Sequence of chain 1.C:
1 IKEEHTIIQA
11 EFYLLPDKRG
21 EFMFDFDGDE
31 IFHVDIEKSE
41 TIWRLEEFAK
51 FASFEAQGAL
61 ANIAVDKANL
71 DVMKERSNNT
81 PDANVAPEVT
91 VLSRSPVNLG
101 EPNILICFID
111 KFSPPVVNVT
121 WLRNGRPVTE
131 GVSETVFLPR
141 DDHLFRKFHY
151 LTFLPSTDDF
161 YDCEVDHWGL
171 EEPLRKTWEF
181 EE

Binding-site contacts:
Ligand atom C3 contacts residue ASN118 of chain 1.C at 3.8 Å.
Ligand atom C8 contacts residue TRP168 of chain 1.C at 3.5 Å (hydrophobic).
Ligand atom C4 contacts residue ASN118 of chain 1.C at 4.0 Å.
Ligand atom C2 contacts residue ASP166 of chain 1.C at 3.5 Å.
Ligand atom C8 contacts residue VAL116 of chain 1.C at 3.4 Å (hydrophobic).
Ligand atom C1 contacts residue ASP166 of chain 1.C at 3.8 Å.
Ligand atom O6 contacts residue ASN118 of chain 1.C at 3.4 Å (h-bond).
Ligand atom O7 contacts residue HIS167 of chain 1.C at 3.5 Å (h-bond).
Ligand atom C8 contacts residue HIS167 of chain 1.C at 4.2 Å.
Ligand atom C7 contacts residue ASN118 of chain 1.C at 2.9 Å.
Ligand atom C1 contacts residue ASN118 of chain 1.C at 1.5 Å.
Ligand atom C7 contacts residue VAL117 of chain 1.C at 4.4 Å (hydrophobic).
Ligand atom C8 contacts residue VAL117 of chain 1.C at 4.0 Å (hydrophobic).
Ligand atom O7 contacts residue VAL117 of chain 1.C at 4.3 Å.
Ligand atom C6 contacts residue ASN118 of chain 1.C at 4.1 Å.
Ligand atom C7 contacts residue HIS167 of chain 1.C at 4.3 Å.
Ligand atom O7 contacts residue ASP166 of chain 1.C at 2.8 Å (salt-bridge).
Ligand atom C7 contacts residue ASP166 of chain 1.C at 3.8 Å.
Ligand atom O7 contacts residue ASN118 of chain 1.C at 2.7 Å (h-bond).
Ligand atom N2 contacts residue ASN118 of chain 1.C at 2.8 Å (h-bond).
Ligand atom N2 contacts residue TRP168 of chain 1.C at 4.0 Å.
Ligand atom C8 contacts residue ASN118 of chain 1.C at 4.2 Å.
Ligand atom O7 contacts residue TRP168 of chain 1.C at 4.2 Å.
Ligand atom C3 contacts residue TRP168 of chain 1.C at 4.0 Å (hydrophobic).
Ligand atom O3 contacts residue TRP168 of chain 1.C at 3.9 Å.
Ligand atom O5 contacts residue ASN118 of chain 1.C at 2.3 Å (h-bond).
Ligand atom N2 contacts residue ASP166 of chain 1.C at 4.1 Å.
Ligand atom C7 contacts residue TRP168 of chain 1.C at 4.3 Å (hydrophobic).
Ligand atom C5 contacts residue ASN118 of chain 1.C at 3.6 Å.
Ligand atom C2 contacts residue ASN118 of chain 1.C at 2.4 Å.

This small molecule binds to this protein.
Small molecule (SMILES): CC(=O)N[C@@H]1[C@@H](O)[C@H](O)[C@@H](CO)O[C@H]1O